Sequence of chain 1.A:
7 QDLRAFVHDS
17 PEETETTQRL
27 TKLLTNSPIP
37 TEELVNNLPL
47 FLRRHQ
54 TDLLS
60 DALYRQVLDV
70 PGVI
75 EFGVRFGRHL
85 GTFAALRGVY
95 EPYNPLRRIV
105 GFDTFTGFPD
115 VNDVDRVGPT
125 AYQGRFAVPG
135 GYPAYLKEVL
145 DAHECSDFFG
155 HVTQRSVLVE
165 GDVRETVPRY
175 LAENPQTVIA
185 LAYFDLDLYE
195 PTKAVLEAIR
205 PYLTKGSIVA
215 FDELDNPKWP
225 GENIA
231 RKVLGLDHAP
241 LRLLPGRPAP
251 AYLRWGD

This small molecule binds to this protein.
Small molecule (SMILES): N[C@@H](CCC(=O)O)C(=O)O

Binding-site contacts:
Ligand atom CD contacts residue TRP223 of chain 1.A at 3.8 Å (hydrophobic).
Ligand atom OE2 contacts residue TRP223 of chain 1.A at 3.0 Å (h-bond).
Ligand atom CA contacts residue GLU217 of chain 1.A at 3.7 Å.
Ligand atom C contacts residue GLU217 of chain 1.A at 3.8 Å.
Ligand atom N contacts residue ASP216 of chain 1.A at 2.7 Å (salt-bridge).
Ligand atom OE2 contacts residue LYS222 of chain 1.A at 3.8 Å.
Ligand atom CG contacts residue GLU217 of chain 1.A at 3.5 Å.
Ligand atom N contacts residue NA1 of chain 1.M at 3.9 Å.
Ligand atom OXT contacts residue EDO1 of chain 1.N at 3.8 Å.
Ligand atom OE1 contacts residue PHE130 of chain 1.A at 3.3 Å.
Ligand atom C contacts residue NA1 of chain 1.M at 4.1 Å.
Ligand atom OXT contacts residue GLU217 of chain 1.A at 3.2 Å (salt-bridge).
Ligand atom CB contacts residue PHE130 of chain 1.A at 4.0 Å (hydrophobic).
Ligand atom CD contacts residue PHE130 of chain 1.A at 4.0 Å (hydrophobic).
Ligand atom N contacts residue GLU217 of chain 1.A at 2.7 Å (salt-bridge).
Ligand atom OXT contacts residue NA1 of chain 1.M at 2.9 Å (h-bond).
Ligand atom N contacts residue ASP191 of chain 1.A at 4.2 Å.
Ligand atom C contacts residue ASP216 of chain 1.A at 4.0 Å.
Ligand atom CA contacts residue ASP216 of chain 1.A at 3.7 Å.
Ligand atom OXT contacts residue ASP216 of chain 1.A at 3.5 Å (salt-bridge).
Ligand atom CG contacts residue TRP223 of chain 1.A at 4.2 Å (hydrophobic).
Ligand atom CB contacts residue GLU217 of chain 1.A at 4.1 Å.
Ligand atom N contacts residue ASP189 of chain 1.A at 3.6 Å.